The small molecule below binds the protein below.
Small molecule (SMILES): CC(=O)N[C@@H]1[C@@H](O)[C@H](O)[C@@H](CO)O[C@H]1O

Binding-site contacts:
Ligand atom C1 contacts residue ASN52 of chain 1.A at 1.4 Å.
Ligand atom C1 contacts residue GLN19 of chain 1.A at 3.8 Å.
Ligand atom C6 contacts residue GLN19 of chain 1.A at 4.0 Å.
Ligand atom C5 contacts residue ASN52 of chain 1.A at 3.6 Å.
Ligand atom O5 contacts residue GLN19 of chain 1.A at 3.1 Å (h-bond).
Ligand atom C4 contacts residue ASN52 of chain 1.A at 4.2 Å.
Ligand atom C8 contacts residue TYR50 of chain 1.A at 2.8 Å (hydrophobic).
Ligand atom O7 contacts residue ASN52 of chain 1.A at 4.0 Å.
Ligand atom C2 contacts residue ASN52 of chain 1.A at 2.5 Å.
Ligand atom N2 contacts residue SER51 of chain 1.A at 4.4 Å.
Ligand atom C8 contacts residue SER51 of chain 1.A at 4.1 Å.
Ligand atom O6 contacts residue GLN19 of chain 1.A at 4.5 Å.
Ligand atom O5 contacts residue ASN52 of chain 1.A at 2.4 Å (h-bond).
Ligand atom C7 contacts residue TYR50 of chain 1.A at 4.1 Å (hydrophobic).
Ligand atom C5 contacts residue GLN19 of chain 1.A at 4.1 Å.
Ligand atom C3 contacts residue ASN52 of chain 1.A at 3.8 Å.
Ligand atom C7 contacts residue ASN52 of chain 1.A at 4.0 Å.
Ligand atom N2 contacts residue ASN52 of chain 1.A at 2.9 Å (h-bond).

Sequence of chain 1.A:
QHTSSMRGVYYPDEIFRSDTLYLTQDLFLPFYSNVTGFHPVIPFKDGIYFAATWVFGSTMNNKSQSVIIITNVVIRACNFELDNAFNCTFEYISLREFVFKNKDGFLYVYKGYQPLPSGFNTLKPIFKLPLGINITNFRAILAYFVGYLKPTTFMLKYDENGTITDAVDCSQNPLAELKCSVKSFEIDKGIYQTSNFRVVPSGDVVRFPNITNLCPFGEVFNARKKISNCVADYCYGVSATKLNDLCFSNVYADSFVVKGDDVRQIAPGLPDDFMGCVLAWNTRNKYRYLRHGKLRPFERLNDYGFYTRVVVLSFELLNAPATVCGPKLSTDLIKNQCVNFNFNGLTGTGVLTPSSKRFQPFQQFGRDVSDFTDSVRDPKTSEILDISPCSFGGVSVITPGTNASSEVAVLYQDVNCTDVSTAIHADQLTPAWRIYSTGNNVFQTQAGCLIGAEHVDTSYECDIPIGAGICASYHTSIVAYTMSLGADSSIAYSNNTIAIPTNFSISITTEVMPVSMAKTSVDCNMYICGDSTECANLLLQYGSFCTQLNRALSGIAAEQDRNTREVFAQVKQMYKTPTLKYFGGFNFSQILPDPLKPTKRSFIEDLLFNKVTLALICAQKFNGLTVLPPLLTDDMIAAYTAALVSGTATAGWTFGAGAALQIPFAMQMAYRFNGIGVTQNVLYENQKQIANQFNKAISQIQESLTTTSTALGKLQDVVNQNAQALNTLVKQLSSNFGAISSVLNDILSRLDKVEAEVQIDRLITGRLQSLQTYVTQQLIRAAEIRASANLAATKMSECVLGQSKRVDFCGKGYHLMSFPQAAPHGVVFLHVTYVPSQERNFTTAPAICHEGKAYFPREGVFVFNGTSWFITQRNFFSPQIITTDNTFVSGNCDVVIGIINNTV